A small-molecule ligand and the protein it binds are described below.
Small molecule (SMILES): C[C@@H](C(O)c1ccc(O)cc1)N1CCC(Cc2ccccc2)CC1

Sequence of chain 1.A:
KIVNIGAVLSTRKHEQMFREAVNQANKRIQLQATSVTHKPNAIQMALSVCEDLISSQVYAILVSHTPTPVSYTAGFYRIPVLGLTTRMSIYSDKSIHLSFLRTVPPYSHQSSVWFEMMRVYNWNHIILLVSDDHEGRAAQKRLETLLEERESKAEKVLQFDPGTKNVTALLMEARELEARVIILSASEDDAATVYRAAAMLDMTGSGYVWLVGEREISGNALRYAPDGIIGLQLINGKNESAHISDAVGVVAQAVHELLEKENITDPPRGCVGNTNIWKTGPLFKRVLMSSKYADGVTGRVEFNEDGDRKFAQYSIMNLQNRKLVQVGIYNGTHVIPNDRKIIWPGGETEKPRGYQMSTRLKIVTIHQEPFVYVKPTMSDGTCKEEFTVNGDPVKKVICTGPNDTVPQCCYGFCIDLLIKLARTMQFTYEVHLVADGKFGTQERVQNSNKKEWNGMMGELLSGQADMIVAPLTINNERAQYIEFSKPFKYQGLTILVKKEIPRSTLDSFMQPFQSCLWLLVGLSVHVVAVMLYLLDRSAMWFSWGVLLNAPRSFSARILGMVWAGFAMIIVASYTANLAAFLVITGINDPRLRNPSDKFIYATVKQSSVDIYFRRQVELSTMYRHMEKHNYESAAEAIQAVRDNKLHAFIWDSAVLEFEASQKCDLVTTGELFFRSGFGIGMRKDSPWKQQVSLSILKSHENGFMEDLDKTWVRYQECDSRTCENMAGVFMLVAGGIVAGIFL

Binding-site contacts:
Ligand atom C18 contacts residue LEU113 of chain 1.A at 3.4 Å (hydrophobic).
Ligand atom C02 contacts residue THR88 of chain 1.A at 3.7 Å.
Ligand atom C4 contacts residue ILE85 of chain 1.B at 3.6 Å (hydrophobic).
Ligand atom C3 contacts residue PHE150 of chain 1.B at 3.7 Å (hydrophobic).
Ligand atom C14 contacts residue SER110 of chain 1.A at 3.8 Å.
Ligand atom C24 contacts residue SER110 of chain 1.A at 3.7 Å.
Ligand atom C8 contacts residue TYR87 of chain 1.A at 3.4 Å (hydrophobic).
Ligand atom C6 contacts residue TYR87 of chain 1.A at 3.7 Å (hydrophobic).
Ligand atom C19 contacts residue LEU113 of chain 1.A at 3.6 Å (hydrophobic).
Ligand atom C18 contacts residue GLU210 of chain 1.B at 3.4 Å.
Ligand atom C3 contacts residue LEU113 of chain 1.A at 3.6 Å (hydrophobic).
Ligand atom O2 contacts residue GLU210 of chain 1.B at 2.4 Å (salt-bridge).
Ligand atom C6 contacts residue PHE88 of chain 1.B at 3.0 Å (hydrophobic).
Ligand atom C02 contacts residue TYR87 of chain 1.A at 3.5 Å (hydrophobic).
Ligand atom C15 contacts residue LEU113 of chain 1.A at 3.5 Å (hydrophobic).
Ligand atom C11 contacts residue GLN84 of chain 1.B at 3.0 Å.
Ligand atom C10 contacts residue GLN84 of chain 1.B at 3.5 Å.
Ligand atom C7 contacts residue ILE85 of chain 1.B at 3.7 Å (hydrophobic).
Ligand atom O1 contacts residue SER110 of chain 1.A at 3.0 Å (h-bond).
Ligand atom C2 contacts residue ARG93 of chain 1.A at 3.5 Å.
Ligand atom C3 contacts residue TYR149 of chain 1.B at 3.7 Å (hydrophobic).
Ligand atom C01 contacts residue TYR87 of chain 1.A at 3.5 Å (hydrophobic).
Ligand atom C9 contacts residue GLN84 of chain 1.B at 3.5 Å.
Ligand atom C13 contacts residue GLN84 of chain 1.B at 3.7 Å.
Ligand atom C24 contacts residue ILE111 of chain 1.A at 2.9 Å (hydrophobic).
Ligand atom C19 contacts residue PRO151 of chain 1.B at 3.5 Å (hydrophobic).
Ligand atom C2 contacts residue LEU113 of chain 1.A at 3.2 Å (hydrophobic).
Ligand atom C2 contacts residue GLU210 of chain 1.B at 3.7 Å.
Ligand atom C01 contacts residue THR88 of chain 1.A at 3.4 Å.
Ligand atom C4 contacts residue TYR87 of chain 1.A at 3.7 Å (hydrophobic).
Ligand atom C14 contacts residue GLN84 of chain 1.B at 3.5 Å.
Ligand atom C1 contacts residue PHE88 of chain 1.B at 3.3 Å (hydrophobic).
Ligand atom C19 contacts residue SER110 of chain 1.A at 3.1 Å.
Ligand atom C1 contacts residue TYR87 of chain 1.A at 3.7 Å (hydrophobic).
Ligand atom O1 contacts residue PRO151 of chain 1.B at 3.7 Å.
Ligand atom C16 contacts residue LEU113 of chain 1.A at 3.3 Å (hydrophobic).
Ligand atom C12 contacts residue GLN84 of chain 1.B at 3.0 Å.
Ligand atom C5 contacts residue ILE85 of chain 1.B at 3.7 Å (hydrophobic).
Ligand atom N1 contacts residue GLN84 of chain 1.B at 2.8 Å (h-bond).
Ligand atom O1 contacts residue GLN84 of chain 1.B at 3.0 Å (h-bond).

Sequence of chain 1.B:
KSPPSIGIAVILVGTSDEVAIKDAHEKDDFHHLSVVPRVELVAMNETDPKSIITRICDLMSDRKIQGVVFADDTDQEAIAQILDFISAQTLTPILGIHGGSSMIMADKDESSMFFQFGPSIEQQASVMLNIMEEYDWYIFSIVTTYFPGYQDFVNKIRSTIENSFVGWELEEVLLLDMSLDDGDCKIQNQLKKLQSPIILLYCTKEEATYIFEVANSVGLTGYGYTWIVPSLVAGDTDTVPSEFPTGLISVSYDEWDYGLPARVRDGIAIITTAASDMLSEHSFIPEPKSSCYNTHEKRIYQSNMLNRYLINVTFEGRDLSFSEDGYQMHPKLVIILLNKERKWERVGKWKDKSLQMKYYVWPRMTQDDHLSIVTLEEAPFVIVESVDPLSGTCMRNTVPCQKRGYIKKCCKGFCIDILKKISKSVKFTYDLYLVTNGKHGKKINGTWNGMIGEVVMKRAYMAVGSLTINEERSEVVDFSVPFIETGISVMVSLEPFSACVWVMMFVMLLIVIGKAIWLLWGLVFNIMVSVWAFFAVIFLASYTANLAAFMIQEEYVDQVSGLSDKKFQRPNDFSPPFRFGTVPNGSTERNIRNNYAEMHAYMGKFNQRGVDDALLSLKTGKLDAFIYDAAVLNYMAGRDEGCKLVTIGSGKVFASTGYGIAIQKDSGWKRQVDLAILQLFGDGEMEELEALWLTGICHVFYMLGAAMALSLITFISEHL